This small molecule binds to this protein.
Small molecule (SMILES): C[C@@H](O)[C@@H](C)O

Binding-site contacts:
Ligand atom C4 contacts residue TRP395 of chain 9.B at 3.7 Å (hydrophobic).
Ligand atom O5 contacts residue TRP395 of chain 9.B at 3.6 Å.
Ligand atom C2 contacts residue TRP395 of chain 9.B at 3.7 Å (hydrophobic).
Ligand atom C4 contacts residue ARG387 of chain 9.B at 4.0 Å.
Ligand atom O5 contacts residue ARG387 of chain 9.B at 3.0 Å (salt-bridge).
Ligand atom C3 contacts residue TRP395 of chain 9.B at 3.5 Å (hydrophobic).
Ligand atom C2 contacts residue ARG387 of chain 9.B at 4.3 Å.
Ligand atom C1 contacts residue ARG387 of chain 9.B at 4.4 Å.

Sequence of chain 9.B:
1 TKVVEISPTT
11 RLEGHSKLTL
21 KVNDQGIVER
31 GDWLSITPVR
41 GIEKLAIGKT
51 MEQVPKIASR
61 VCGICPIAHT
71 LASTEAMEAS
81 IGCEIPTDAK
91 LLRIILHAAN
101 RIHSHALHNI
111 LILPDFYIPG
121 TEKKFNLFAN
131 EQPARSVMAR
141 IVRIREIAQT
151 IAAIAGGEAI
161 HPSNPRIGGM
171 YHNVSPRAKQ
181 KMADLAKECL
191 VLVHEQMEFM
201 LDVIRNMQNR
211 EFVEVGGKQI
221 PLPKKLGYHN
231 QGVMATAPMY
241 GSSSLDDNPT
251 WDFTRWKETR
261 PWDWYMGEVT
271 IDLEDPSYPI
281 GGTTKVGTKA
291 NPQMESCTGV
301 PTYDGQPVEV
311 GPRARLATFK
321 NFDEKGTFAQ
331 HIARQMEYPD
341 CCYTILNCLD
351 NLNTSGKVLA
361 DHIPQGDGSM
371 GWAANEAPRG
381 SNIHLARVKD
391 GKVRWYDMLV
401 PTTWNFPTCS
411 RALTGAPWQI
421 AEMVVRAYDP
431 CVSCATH